Binding-site contacts:
Ligand atom C5 contacts residue ARG97 of chain 1.B at 4.1 Å.
Ligand atom C6 contacts residue ARG97 of chain 1.B at 4.3 Å.
Ligand atom C1 contacts residue ASN180 of chain 1.B at 1.4 Å.
Ligand atom C3 contacts residue LYS99 of chain 1.B at 4.4 Å.
Ligand atom C8 contacts residue PHE171 of chain 1.B at 3.8 Å (hydrophobic).
Ligand atom C8 contacts residue VAL169 of chain 1.B at 4.2 Å (hydrophobic).
Ligand atom O7 contacts residue ARG97 of chain 1.B at 3.6 Å.
Ligand atom O2 contacts residue LYS99 of chain 1.B at 3.2 Å.
Ligand atom O5 contacts residue ASN180 of chain 1.B at 2.3 Å (h-bond).
Ligand atom O4 contacts residue ARG97 of chain 1.B at 4.0 Å.
Ligand atom O6 contacts residue GLY16 of chain 1.B at 3.0 Å (h-bond).
Ligand atom C5 contacts residue LYS99 of chain 1.B at 4.0 Å.
Ligand atom C6 contacts residue GLY16 of chain 1.B at 4.4 Å.
Ligand atom C4 contacts residue ASN180 of chain 1.B at 4.2 Å.
Ligand atom C4 contacts residue LYS99 of chain 1.B at 3.4 Å.
Ligand atom O2 contacts residue HIS100 of chain 1.B at 3.4 Å.
Ligand atom N2 contacts residue PHE171 of chain 1.B at 4.5 Å.
Ligand atom O6 contacts residue LYS99 of chain 1.B at 3.1 Å (salt-bridge).
Ligand atom C7 contacts residue ASN180 of chain 1.B at 3.9 Å.
Ligand atom O7 contacts residue PHE171 of chain 1.B at 3.9 Å.
Ligand atom C1 contacts residue LYS99 of chain 1.B at 4.1 Å.
Ligand atom O6 contacts residue ARG97 of chain 1.B at 4.1 Å.
Ligand atom C5 contacts residue ASN180 of chain 1.B at 3.6 Å.
Ligand atom C1 contacts residue ARG97 of chain 1.B at 4.3 Å.
Ligand atom C3 contacts residue ASN180 of chain 1.B at 3.8 Å.
Ligand atom N2 contacts residue ASN180 of chain 1.B at 2.9 Å (h-bond).
Ligand atom O4 contacts residue LYS99 of chain 1.B at 2.9 Å (salt-bridge).
Ligand atom C7 contacts residue PHE171 of chain 1.B at 3.8 Å (hydrophobic).
Ligand atom C8 contacts residue TYR138 of chain 1.B at 4.1 Å (hydrophobic).
Ligand atom C2 contacts residue LYS99 of chain 1.B at 3.9 Å.
Ligand atom O6 contacts residue SER101 of chain 1.B at 3.0 Å (h-bond).
Ligand atom C6 contacts residue LYS99 of chain 1.B at 3.5 Å.
Ligand atom O3 contacts residue LYS99 of chain 1.B at 3.6 Å.
Ligand atom C2 contacts residue ASN180 of chain 1.B at 2.4 Å.
Ligand atom O5 contacts residue LYS99 of chain 1.B at 4.3 Å.
Ligand atom C6 contacts residue SER101 of chain 1.B at 4.3 Å.
Ligand atom O7 contacts residue ASN180 of chain 1.B at 4.3 Å.

Sequence of chain 1.B:
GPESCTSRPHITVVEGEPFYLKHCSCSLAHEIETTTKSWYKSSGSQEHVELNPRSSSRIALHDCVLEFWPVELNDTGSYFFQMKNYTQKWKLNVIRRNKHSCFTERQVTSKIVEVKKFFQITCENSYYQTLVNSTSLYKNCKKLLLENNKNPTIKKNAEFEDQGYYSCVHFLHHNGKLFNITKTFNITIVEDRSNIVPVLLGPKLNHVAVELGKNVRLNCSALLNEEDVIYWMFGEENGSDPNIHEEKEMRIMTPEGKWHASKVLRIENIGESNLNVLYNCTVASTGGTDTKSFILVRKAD

The protein below binds the small molecule below.
Small molecule (SMILES): CC(=O)N[C@H]1[C@H](O[C@H]2[C@H](O)[C@@H](NC(C)=O)CO[C@@H]2CO)O[C@H](CO)[C@@H](O[C@@H]2O[C@H](CO[C@H]3O[C@H](CO)[C@@H](O)[C@H](O)[C@@H]3O)[C@@H](O)[C@H](O[C@H]3O[C@H](CO)[C@@H](O)[C@H](O)[C@@H]3O)[C@@H]2O)[C@@H]1O